Sequence of chain 1.A:
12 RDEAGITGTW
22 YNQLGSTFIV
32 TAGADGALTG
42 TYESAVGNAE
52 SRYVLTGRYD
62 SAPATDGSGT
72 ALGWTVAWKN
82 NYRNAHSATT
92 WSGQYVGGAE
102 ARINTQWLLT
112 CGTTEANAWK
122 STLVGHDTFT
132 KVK

Binding-site contacts:
Ligand atom C21 contacts residue SI91 of chain 3.B at 2.7 Å.
Ligand atom N5 contacts residue CYS112 of chain 1.A at 3.6 Å.
Ligand atom S1 contacts residue TRP92 of chain 1.A at 3.8 Å.
Ligand atom O3 contacts residue ASN23 of chain 1.A at 3.0 Å (h-bond).
Ligand atom N6 contacts residue SER88 of chain 1.A at 3.0 Å (h-bond).
Ligand atom C10 contacts residue TRP120 of chain 3.A at 3.7 Å (hydrophobic).
Ligand atom C4 contacts residue TRP79 of chain 1.A at 3.8 Å (hydrophobic).
Ligand atom N4 contacts residue CYS112 of chain 1.A at 3.7 Å.
Ligand atom C2 contacts residue ASN49 of chain 1.A at 3.6 Å.
Ligand atom C21 contacts residue LEU124 of chain 3.A at 3.6 Å (hydrophobic).
Ligand atom N2 contacts residue VAL47 of chain 1.A at 3.6 Å.
Ligand atom C5 contacts residue VAL47 of chain 1.A at 3.7 Å (hydrophobic).
Ligand atom CU1 contacts residue CYS112 of chain 1.A at 2.1 Å.
Ligand atom C14 contacts residue THR114 of chain 1.A at 3.6 Å.
Ligand atom O1 contacts residue GLY48 of chain 1.A at 3.6 Å.
Ligand atom C5 contacts residue SER45 of chain 1.A at 3.4 Å.
Ligand atom O1 contacts residue ASN49 of chain 1.A at 2.8 Å (h-bond).
Ligand atom C8 contacts residue TRP108 of chain 1.A at 3.7 Å (hydrophobic).
Ligand atom C1 contacts residue ASN49 of chain 1.A at 3.6 Å.
Ligand atom C9 contacts residue LEU25 of chain 1.A at 3.7 Å (hydrophobic).
Ligand atom C6 contacts residue TRP120 of chain 3.A at 3.6 Å (hydrophobic).
Ligand atom C21 contacts residue LEU124 of chain 1.A at 3.6 Å (hydrophobic).
Ligand atom C2 contacts residue TRP79 of chain 1.A at 3.6 Å (hydrophobic).
Ligand atom N2 contacts residue SER45 of chain 1.A at 3.0 Å (h-bond).
Ligand atom N1 contacts residue ASP128 of chain 1.A at 2.8 Å (salt-bridge).
Ligand atom C23 contacts residue SI91 of chain 3.B at 3.0 Å.
Ligand atom C9 contacts residue ASP128 of chain 1.A at 3.7 Å.
Ligand atom C20 contacts residue LYS121 of chain 1.A at 3.7 Å.
Ligand atom C22 contacts residue SI91 of chain 3.B at 2.1 Å.
Ligand atom C9 contacts residue TYR43 of chain 1.A at 3.5 Å (hydrophobic).
Ligand atom C22 contacts residue LEU124 of chain 1.A at 3.6 Å (hydrophobic).
Ligand atom C9 contacts residue SER27 of chain 1.A at 3.7 Å.
Ligand atom S1 contacts residue THR90 of chain 1.A at 3.4 Å (h-bond).
Ligand atom C10 contacts residue VAL47 of chain 1.A at 3.7 Å (hydrophobic).
Ligand atom O3 contacts residue SER27 of chain 1.A at 2.7 Å (h-bond).
Ligand atom C13 contacts residue LYS121 of chain 1.A at 3.2 Å.
Ligand atom O3 contacts residue TYR43 of chain 1.A at 2.7 Å (h-bond).
Ligand atom N1 contacts residue LEU25 of chain 1.A at 3.7 Å.
Ligand atom S1 contacts residue TRP79 of chain 1.A at 3.6 Å.
Ligand atom C7 contacts residue TRP108 of chain 1.A at 3.3 Å (hydrophobic).

This protein binds this small molecule.
Small molecule (SMILES): O=C(CCCC[C@@H]1SC[C@@H]2NC(=O)N[C@@H]21)NCCCCN12CCc3ccccn3->[Cu]<-1<-n1ccccc1CC2

Sequence of chain 3.A:
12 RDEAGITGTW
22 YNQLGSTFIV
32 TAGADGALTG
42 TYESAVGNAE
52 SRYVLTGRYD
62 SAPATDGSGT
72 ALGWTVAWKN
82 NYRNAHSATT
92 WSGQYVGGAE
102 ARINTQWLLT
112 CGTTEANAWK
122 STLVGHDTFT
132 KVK